Binding-site contacts:
Ligand atom C6 contacts residue LEU11 of chain 1.JA at 3.9 Å (hydrophobic).
Ligand atom C1 contacts residue LEU17 of chain 1.BA at 4.5 Å (hydrophobic).
Ligand atom C2 contacts residue CYS11 of chain 1.IA at 3.6 Å (hydrophobic).
Ligand atom C2 contacts residue LEU16 of chain 1.IA at 4.4 Å (hydrophobic).
Ligand atom C5 contacts residue HIS10 of chain 1.JA at 3.9 Å.
Ligand atom O1 contacts residue LEU16 of chain 1.IA at 4.0 Å.
Ligand atom C1 contacts residue LEU16 of chain 1.IA at 4.4 Å (hydrophobic).
Ligand atom O3 contacts residue ILE10 of chain 1.IA at 3.4 Å.
Ligand atom O3 contacts residue SER9 of chain 1.IA at 3.6 Å (h-bond).
Ligand atom C5 contacts residue LEU11 of chain 1.JA at 3.5 Å (hydrophobic).
Ligand atom C5 contacts residue HIS5 of chain 1.FA at 4.1 Å.
Ligand atom C1 contacts residue HIS5 of chain 1.FA at 3.2 Å.
Ligand atom O3 contacts residue CYS6 of chain 1.IA at 2.6 Å (h-bond).
Ligand atom C3 contacts residue ILE10 of chain 1.IA at 4.5 Å (hydrophobic).
Ligand atom C6 contacts residue HIS5 of chain 1.FA at 3.6 Å.
Ligand atom C5 contacts residue CYS7 of chain 1.JA at 4.0 Å (hydrophobic).
Ligand atom O1 contacts residue HIS5 of chain 1.FA at 3.2 Å (h-bond).
Ligand atom C4 contacts residue CYS6 of chain 1.IA at 3.3 Å (hydrophobic).
Ligand atom C2 contacts residue LEU11 of chain 1.JA at 4.1 Å (hydrophobic).
Ligand atom C1 contacts residue ALA14 of chain 1.JA at 4.2 Å (hydrophobic).
Ligand atom C4 contacts residue CYS7 of chain 1.JA at 3.8 Å (hydrophobic).
Ligand atom C4 contacts residue HIS5 of chain 1.FA at 4.2 Å.
Ligand atom C3 contacts residue CYS11 of chain 1.IA at 4.0 Å (hydrophobic).
Ligand atom O3 contacts residue VAL2 of chain 1.FA at 4.4 Å.
Ligand atom O3 contacts residue LEU11 of chain 1.JA at 4.4 Å.
Ligand atom C6 contacts residue HIS10 of chain 1.JA at 3.8 Å.
Ligand atom C3 contacts residue CYS6 of chain 1.IA at 3.4 Å (hydrophobic).
Ligand atom C6 contacts residue ALA14 of chain 1.JA at 4.5 Å (hydrophobic).
Ligand atom C5 contacts residue LEU6 of chain 1.FA at 3.9 Å (hydrophobic).
Ligand atom C1 contacts residue LEU11 of chain 1.JA at 4.2 Å (hydrophobic).
Ligand atom C4 contacts residue VAL2 of chain 1.FA at 4.3 Å (hydrophobic).
Ligand atom C2 contacts residue HIS5 of chain 1.FA at 3.5 Å.
Ligand atom C3 contacts residue HIS5 of chain 1.FA at 4.1 Å.
Ligand atom O3 contacts residue CYS11 of chain 1.IA at 2.9 Å (h-bond).
Ligand atom C2 contacts residue ILE10 of chain 1.IA at 4.3 Å (hydrophobic).
Ligand atom O1 contacts residue ALA14 of chain 1.JA at 3.4 Å.
Ligand atom C4 contacts residue LEU11 of chain 1.JA at 3.5 Å (hydrophobic).
Ligand atom O1 contacts residue LEU17 of chain 1.BA at 3.4 Å.
Ligand atom C6 contacts residue LEU6 of chain 1.FA at 4.5 Å (hydrophobic).
Ligand atom C3 contacts residue LEU11 of chain 1.JA at 3.8 Å (hydrophobic).

Sequence of chain 1.BA:
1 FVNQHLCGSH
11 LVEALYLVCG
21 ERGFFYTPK

Sequence of chain 1.IA:
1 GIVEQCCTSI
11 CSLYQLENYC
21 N

Sequence of chain 1.JA:
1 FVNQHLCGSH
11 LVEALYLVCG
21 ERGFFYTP

This small molecule binds to this protein.
Small molecule (SMILES): Oc1cccc(O)c1

Sequence of chain 1.FA:
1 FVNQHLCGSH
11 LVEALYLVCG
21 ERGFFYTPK